Binding-site contacts:
Ligand atom CD contacts residue SER182 of chain 1.C at 3.3 Å.
Ligand atom CB contacts residue TYR183 of chain 1.C at 3.6 Å (hydrophobic).
Ligand atom CG contacts residue ARG89 of chain 1.B at 3.5 Å.
Ligand atom CD contacts residue TYR226 of chain 1.C at 4.2 Å (hydrophobic).
Ligand atom O contacts residue THR228 of chain 1.C at 4.3 Å.
Ligand atom N contacts residue PHE123 of chain 1.C at 3.7 Å.
Ligand atom CD contacts residue PHE231 of chain 1.C at 3.6 Å (hydrophobic).
Ligand atom OXT contacts residue TYR183 of chain 1.C at 2.8 Å (h-bond).
Ligand atom N contacts residue SER182 of chain 1.C at 3.5 Å (h-bond).
Ligand atom OXT contacts residue PHE87 of chain 1.B at 3.4 Å.
Ligand atom N contacts residue PHE87 of chain 1.B at 4.0 Å.
Ligand atom N contacts residue TYR183 of chain 1.C at 3.8 Å.
Ligand atom O contacts residue SER153 of chain 1.B at 2.9 Å (h-bond).
Ligand atom C contacts residue PHE87 of chain 1.B at 4.0 Å (hydrophobic).
Ligand atom O contacts residue LEU141 of chain 1.B at 3.6 Å.
Ligand atom CB contacts residue SER182 of chain 1.C at 4.4 Å.
Ligand atom CG contacts residue TYR183 of chain 1.C at 4.1 Å (hydrophobic).
Ligand atom OXT contacts residue SER153 of chain 1.B at 2.5 Å (h-bond).
Ligand atom O contacts residue ARG89 of chain 1.B at 3.0 Å (salt-bridge).
Ligand atom C contacts residue SER153 of chain 1.B at 3.1 Å.
Ligand atom C contacts residue TYR183 of chain 1.C at 3.9 Å (hydrophobic).
Ligand atom N contacts residue GLU181 of chain 1.C at 4.0 Å.
Ligand atom CB contacts residue PHE231 of chain 1.C at 4.0 Å (hydrophobic).
Ligand atom C contacts residue ARG89 of chain 1.B at 3.2 Å.
Ligand atom CD contacts residue TYR183 of chain 1.C at 3.9 Å (hydrophobic).
Ligand atom OXT contacts residue ARG89 of chain 1.B at 3.3 Å (salt-bridge).
Ligand atom N contacts residue TYR226 of chain 1.C at 3.9 Å.
Ligand atom CG contacts residue PHE87 of chain 1.B at 3.9 Å (hydrophobic).

The small molecule below binds the protein below.
Small molecule (SMILES): NCCCC(=O)O

Sequence of chain 1.C:
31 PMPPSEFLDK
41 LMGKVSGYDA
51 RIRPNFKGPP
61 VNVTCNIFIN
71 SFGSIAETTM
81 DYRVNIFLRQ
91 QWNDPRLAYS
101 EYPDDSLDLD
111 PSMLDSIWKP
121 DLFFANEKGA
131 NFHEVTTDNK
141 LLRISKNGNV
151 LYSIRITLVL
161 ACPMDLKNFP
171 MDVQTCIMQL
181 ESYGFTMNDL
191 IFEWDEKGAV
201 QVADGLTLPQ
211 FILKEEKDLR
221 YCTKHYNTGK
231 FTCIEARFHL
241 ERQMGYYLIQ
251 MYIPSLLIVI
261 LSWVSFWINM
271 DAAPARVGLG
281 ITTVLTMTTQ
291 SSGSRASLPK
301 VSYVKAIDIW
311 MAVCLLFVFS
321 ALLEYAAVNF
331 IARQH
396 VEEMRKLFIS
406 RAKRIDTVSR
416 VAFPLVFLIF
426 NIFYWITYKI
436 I

Sequence of chain 1.B:
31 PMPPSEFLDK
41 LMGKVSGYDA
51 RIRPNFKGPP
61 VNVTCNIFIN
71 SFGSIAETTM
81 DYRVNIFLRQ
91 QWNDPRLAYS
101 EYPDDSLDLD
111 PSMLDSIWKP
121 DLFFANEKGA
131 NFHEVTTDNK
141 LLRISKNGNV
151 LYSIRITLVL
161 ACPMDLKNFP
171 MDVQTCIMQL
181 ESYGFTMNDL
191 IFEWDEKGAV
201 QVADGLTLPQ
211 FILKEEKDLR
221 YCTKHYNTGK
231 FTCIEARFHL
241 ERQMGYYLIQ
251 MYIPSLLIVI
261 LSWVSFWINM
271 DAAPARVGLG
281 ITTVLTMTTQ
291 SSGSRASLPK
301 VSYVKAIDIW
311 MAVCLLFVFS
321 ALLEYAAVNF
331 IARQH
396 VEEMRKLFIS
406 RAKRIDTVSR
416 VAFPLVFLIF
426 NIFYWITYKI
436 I